Binding-site contacts:
Ligand atom CD contacts residue GLU1228 of chain 2.MA at 3.0 Å.
Ligand atom N contacts residue GLN1074 of chain 2.A at 3.2 Å (h-bond).
Ligand atom CG2 contacts residue PHE1068 of chain 2.A at 3.6 Å (hydrophobic).
Ligand atom C contacts residue ASN1069 of chain 2.A at 3.2 Å.
Ligand atom CE contacts residue LYS1225 of chain 2.MA at 2.8 Å.
Ligand atom OG1 contacts residue ARG1049 of chain 2.A at 2.9 Å (salt-bridge).
Ligand atom CD1 contacts residue ILE1053 of chain 2.A at 3.4 Å (hydrophobic).
Ligand atom NZ contacts residue LYS1225 of chain 2.MA at 2.1 Å.
Ligand atom O contacts residue THR1065 of chain 2.A at 3.6 Å.
Ligand atom N contacts residue ASN1069 of chain 2.A at 2.9 Å (h-bond).
Ligand atom CG1 contacts residue PHE1068 of chain 2.A at 3.4 Å (hydrophobic).
Ligand atom NH2 contacts residue ASP1073 of chain 2.A at 3.1 Å (salt-bridge).
Ligand atom O contacts residue ARG1049 of chain 2.A at 3.7 Å.
Ligand atom CG contacts residue GLU1052 of chain 2.A at 3.2 Å.
Ligand atom NZ contacts residue GLU1228 of chain 2.MA at 2.9 Å.
Ligand atom CA contacts residue THR1065 of chain 2.A at 3.6 Å.
Ligand atom O contacts residue ARG1049 of chain 2.A at 3.7 Å.
Ligand atom O contacts residue THR1065 of chain 2.A at 3.2 Å.
Ligand atom CZ contacts residue ARG1044 of chain 2.A at 3.2 Å.
Ligand atom N contacts residue THR1065 of chain 2.A at 3.2 Å (h-bond).
Ligand atom CA contacts residue ASN1069 of chain 2.A at 3.5 Å.
Ligand atom CE contacts residue GLU1228 of chain 2.MA at 2.5 Å.
Ligand atom CD contacts residue GLN1074 of chain 2.A at 3.5 Å.
Ligand atom NZ contacts residue ASP1073 of chain 2.A at 3.0 Å (salt-bridge).
Ligand atom CD1 contacts residue PHE1068 of chain 2.A at 3.4 Å (hydrophobic).
Ligand atom CE1 contacts residue ARG1044 of chain 2.A at 3.5 Å.
Ligand atom O contacts residue ARG1049 of chain 2.A at 3.7 Å.
Ligand atom CG contacts residue ILE1045 of chain 2.A at 3.5 Å (hydrophobic).
Ligand atom NH1 contacts residue ASN1069 of chain 2.A at 2.8 Å (h-bond).
Ligand atom CB contacts residue GLN1074 of chain 2.A at 3.5 Å.
Ligand atom NH1 contacts residue ASP1073 of chain 2.A at 3.6 Å.
Ligand atom CD1 contacts residue ARG1044 of chain 2.A at 3.1 Å.
Ligand atom CD1 contacts residue THR1065 of chain 2.A at 3.5 Å.
Ligand atom O contacts residue GLN1074 of chain 2.A at 3.0 Å (h-bond).
Ligand atom O contacts residue ILE1045 of chain 2.A at 3.6 Å.
Ligand atom O contacts residue ASN1069 of chain 2.A at 3.0 Å (h-bond).
Ligand atom O contacts residue ASN1069 of chain 2.A at 3.3 Å (h-bond).
Ligand atom CD2 contacts residue ILE1045 of chain 2.A at 3.7 Å (hydrophobic).
Ligand atom CB contacts residue GLU1052 of chain 2.A at 3.1 Å.
Ligand atom CG contacts residue GLU1228 of chain 2.MA at 3.1 Å.

This protein binds this small molecule.
Small molecule (SMILES): CC[C@H](C)[C@H](NC(=O)[C@@H](NC(=O)[C@H](CC(C)C)NC(=O)[C@@H](N)CCCCN)C(C)C)C(=O)N[C@@H](CC(N)=O)C(=O)N[C@@H](CCCCN)C(=O)N[C@@H](CC(=O)O)C(=O)N[C@@H](CCSC)C(=O)N[C@@H](CCCN=C(N)N)C(=O)N[C@H](C(=O)N[C@@H](CC(=O)O)C(=O)N[C@@H](CC(C)C)C(=O)N[C@@H](Cc1ccccc1)C(=O)N[C@@H](CO)C(=O)N1CCC[C@H]1C(=O)N1CCC[C@H]1C(=O)N[C@H](C=O)CC(N)=O)[C@@H](C)O

Sequence of chain 2.MA:
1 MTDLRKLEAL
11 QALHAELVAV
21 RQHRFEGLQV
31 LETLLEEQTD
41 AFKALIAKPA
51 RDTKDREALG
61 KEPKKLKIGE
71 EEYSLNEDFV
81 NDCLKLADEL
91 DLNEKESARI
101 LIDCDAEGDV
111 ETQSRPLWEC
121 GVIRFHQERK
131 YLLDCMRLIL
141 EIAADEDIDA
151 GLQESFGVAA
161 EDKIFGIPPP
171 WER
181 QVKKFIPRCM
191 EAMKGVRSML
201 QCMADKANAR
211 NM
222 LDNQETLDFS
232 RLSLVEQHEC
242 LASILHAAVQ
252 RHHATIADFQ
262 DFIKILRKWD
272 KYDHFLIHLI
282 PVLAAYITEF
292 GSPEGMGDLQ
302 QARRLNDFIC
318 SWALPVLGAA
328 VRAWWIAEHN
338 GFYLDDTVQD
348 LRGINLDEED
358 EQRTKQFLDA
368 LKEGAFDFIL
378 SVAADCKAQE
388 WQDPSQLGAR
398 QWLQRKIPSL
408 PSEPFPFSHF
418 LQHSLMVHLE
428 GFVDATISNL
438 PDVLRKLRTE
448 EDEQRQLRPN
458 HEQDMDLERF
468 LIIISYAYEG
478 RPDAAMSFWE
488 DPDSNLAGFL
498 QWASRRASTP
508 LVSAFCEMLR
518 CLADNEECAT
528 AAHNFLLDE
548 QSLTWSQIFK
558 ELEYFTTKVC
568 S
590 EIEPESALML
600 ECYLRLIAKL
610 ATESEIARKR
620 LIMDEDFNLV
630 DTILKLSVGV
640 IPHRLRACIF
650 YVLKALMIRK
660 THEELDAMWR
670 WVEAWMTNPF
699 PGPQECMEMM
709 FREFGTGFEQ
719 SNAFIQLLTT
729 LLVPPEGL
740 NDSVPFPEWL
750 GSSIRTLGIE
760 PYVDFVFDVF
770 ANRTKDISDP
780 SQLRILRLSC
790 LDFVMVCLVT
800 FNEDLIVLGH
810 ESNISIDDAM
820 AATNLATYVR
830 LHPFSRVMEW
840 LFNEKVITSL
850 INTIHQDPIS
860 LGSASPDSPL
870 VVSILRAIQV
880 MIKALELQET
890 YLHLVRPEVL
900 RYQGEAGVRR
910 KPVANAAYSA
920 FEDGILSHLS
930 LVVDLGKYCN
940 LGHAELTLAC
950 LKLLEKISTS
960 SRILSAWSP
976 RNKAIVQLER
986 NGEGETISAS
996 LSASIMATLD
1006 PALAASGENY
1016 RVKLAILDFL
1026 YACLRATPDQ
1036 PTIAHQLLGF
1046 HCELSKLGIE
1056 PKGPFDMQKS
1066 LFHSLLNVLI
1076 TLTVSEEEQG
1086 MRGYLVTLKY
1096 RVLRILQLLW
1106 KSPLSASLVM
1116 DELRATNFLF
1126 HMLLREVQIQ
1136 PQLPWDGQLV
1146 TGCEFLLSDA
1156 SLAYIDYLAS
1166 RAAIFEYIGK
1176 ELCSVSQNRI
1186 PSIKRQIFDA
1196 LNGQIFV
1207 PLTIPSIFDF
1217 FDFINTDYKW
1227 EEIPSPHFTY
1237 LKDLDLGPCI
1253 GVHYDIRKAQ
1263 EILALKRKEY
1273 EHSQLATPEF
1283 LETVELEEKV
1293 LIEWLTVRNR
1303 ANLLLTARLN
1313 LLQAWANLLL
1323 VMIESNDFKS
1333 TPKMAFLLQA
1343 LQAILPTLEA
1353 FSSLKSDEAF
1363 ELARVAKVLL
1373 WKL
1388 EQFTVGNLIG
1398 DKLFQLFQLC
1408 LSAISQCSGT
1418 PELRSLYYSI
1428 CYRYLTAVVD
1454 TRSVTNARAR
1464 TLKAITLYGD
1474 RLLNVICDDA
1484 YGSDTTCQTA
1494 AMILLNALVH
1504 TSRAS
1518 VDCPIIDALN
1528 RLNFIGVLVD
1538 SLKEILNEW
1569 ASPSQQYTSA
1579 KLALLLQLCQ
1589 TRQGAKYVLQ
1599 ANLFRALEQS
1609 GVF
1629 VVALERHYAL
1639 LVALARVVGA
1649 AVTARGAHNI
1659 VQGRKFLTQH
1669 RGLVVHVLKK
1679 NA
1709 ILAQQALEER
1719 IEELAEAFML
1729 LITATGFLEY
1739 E

Sequence of chain 2.A:
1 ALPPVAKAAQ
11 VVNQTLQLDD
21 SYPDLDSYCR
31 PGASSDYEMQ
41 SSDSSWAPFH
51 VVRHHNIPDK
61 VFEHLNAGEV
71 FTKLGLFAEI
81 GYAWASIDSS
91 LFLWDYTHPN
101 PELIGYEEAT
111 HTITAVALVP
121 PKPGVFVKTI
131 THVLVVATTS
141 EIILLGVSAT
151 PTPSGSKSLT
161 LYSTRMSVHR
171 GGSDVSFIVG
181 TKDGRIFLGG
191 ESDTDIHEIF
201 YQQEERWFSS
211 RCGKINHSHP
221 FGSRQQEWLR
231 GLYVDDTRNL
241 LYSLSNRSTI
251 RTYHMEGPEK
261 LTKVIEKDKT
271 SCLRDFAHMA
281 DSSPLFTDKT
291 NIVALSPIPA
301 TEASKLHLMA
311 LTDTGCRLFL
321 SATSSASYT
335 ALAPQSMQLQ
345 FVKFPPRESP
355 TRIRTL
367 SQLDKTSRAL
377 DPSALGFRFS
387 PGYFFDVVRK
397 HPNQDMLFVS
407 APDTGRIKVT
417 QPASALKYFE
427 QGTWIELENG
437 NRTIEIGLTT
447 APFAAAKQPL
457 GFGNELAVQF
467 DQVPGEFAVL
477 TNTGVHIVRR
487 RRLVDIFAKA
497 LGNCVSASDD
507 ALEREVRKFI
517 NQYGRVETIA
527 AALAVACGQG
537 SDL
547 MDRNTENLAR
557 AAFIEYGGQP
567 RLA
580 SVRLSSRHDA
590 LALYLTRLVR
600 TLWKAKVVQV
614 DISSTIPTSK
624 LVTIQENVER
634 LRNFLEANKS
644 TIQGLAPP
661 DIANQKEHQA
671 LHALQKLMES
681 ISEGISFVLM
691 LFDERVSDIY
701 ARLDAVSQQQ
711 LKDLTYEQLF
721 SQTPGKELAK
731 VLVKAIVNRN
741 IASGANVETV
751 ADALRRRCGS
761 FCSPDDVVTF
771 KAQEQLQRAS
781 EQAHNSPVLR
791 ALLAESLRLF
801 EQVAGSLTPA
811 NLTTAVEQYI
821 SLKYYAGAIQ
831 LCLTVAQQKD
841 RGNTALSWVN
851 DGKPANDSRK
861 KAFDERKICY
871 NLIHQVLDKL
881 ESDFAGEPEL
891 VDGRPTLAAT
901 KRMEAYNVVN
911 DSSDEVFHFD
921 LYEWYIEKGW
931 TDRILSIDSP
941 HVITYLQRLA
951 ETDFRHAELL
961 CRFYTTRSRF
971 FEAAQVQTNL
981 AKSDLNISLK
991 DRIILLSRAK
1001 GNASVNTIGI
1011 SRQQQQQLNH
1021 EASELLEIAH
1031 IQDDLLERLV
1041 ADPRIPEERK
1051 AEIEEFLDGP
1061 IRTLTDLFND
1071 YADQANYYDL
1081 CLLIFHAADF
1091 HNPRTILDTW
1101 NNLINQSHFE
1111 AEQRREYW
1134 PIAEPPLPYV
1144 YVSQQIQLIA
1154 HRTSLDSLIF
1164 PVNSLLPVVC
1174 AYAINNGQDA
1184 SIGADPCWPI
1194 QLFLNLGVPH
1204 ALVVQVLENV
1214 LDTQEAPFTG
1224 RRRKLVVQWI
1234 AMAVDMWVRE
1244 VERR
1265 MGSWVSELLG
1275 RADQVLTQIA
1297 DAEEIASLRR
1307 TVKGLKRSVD